Binding-site contacts:
Ligand atom N2 contacts residue ASN276 of chain 1.A at 3.0 Å (h-bond).
Ligand atom C1 contacts residue ASN276 of chain 1.A at 1.4 Å.
Ligand atom C6 contacts residue VAL334 of chain 1.A at 3.8 Å (hydrophobic).
Ligand atom C1 contacts residue ALA279 of chain 1.A at 4.0 Å (hydrophobic).
Ligand atom C3 contacts residue ASN276 of chain 1.A at 3.8 Å.
Ligand atom C4 contacts residue ASN276 of chain 1.A at 4.3 Å.
Ligand atom C5 contacts residue ASN276 of chain 1.A at 3.7 Å.
Ligand atom O6 contacts residue VAL334 of chain 1.A at 3.5 Å.
Ligand atom C5 contacts residue ALA279 of chain 1.A at 3.7 Å (hydrophobic).
Ligand atom C2 contacts residue ASN276 of chain 1.A at 2.5 Å.
Ligand atom C6 contacts residue ALA279 of chain 1.A at 3.9 Å (hydrophobic).
Ligand atom C1 contacts residue ASN273 of chain 1.A at 4.5 Å.
Ligand atom C8 contacts residue ASN276 of chain 1.A at 3.4 Å.
Ligand atom C7 contacts residue ASN276 of chain 1.A at 3.1 Å.
Ligand atom O7 contacts residue ASN276 of chain 1.A at 3.2 Å (h-bond).
Ligand atom O5 contacts residue ASN273 of chain 1.A at 4.3 Å.
Ligand atom O5 contacts residue ASN276 of chain 1.A at 2.4 Å (h-bond).
Ligand atom O5 contacts residue ALA279 of chain 1.A at 3.4 Å.

A protein and the small-molecule ligand that binds it are described below.
Small molecule (SMILES): CC(=O)N[C@H]1[C@H](O[C@H]2[C@H](O)[C@@H](NC(C)=O)CO[C@@H]2CO)O[C@H](CO)[C@@H](O)[C@@H]1O

Sequence of chain 1.A:
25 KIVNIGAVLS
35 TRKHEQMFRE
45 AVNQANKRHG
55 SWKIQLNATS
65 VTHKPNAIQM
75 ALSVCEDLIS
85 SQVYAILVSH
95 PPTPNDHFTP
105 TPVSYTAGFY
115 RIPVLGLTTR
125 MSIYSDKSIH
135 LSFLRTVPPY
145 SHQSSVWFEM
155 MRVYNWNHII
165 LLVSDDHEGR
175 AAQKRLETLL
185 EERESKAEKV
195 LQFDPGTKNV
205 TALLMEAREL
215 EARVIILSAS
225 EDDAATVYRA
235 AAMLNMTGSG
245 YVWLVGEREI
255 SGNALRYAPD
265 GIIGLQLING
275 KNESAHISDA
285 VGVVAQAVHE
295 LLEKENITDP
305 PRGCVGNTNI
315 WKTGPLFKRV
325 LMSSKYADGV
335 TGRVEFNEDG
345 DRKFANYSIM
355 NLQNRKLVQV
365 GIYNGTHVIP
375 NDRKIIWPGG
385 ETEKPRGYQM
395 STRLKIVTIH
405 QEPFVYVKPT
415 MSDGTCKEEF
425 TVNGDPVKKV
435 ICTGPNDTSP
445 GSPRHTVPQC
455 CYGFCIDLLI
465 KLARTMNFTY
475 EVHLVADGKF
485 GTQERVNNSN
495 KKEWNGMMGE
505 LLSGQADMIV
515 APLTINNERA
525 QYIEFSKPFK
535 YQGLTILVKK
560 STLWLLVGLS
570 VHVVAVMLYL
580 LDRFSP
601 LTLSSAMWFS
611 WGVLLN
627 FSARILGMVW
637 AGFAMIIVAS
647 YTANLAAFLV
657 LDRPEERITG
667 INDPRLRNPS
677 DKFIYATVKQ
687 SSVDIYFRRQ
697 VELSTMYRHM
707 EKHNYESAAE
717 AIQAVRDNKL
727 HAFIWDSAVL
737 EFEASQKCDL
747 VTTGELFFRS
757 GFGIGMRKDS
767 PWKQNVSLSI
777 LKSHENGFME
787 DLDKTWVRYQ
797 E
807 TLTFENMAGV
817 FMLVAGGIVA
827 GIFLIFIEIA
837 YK